A small-molecule ligand and the protein it binds are described below.
Small molecule (SMILES): CC(=O)N[C@@H]1[C@@H](O)[C@H](O)[C@@H](CO)O[C@H]1O

Binding-site contacts:
Ligand atom C1 contacts residue THR626 of chain 1.C at 3.8 Å.
Ligand atom C8 contacts residue LEU570 of chain 1.C at 4.3 Å (hydrophobic).
Ligand atom O7 contacts residue ASN624 of chain 1.C at 2.8 Å (h-bond).
Ligand atom C5 contacts residue THR626 of chain 1.C at 4.4 Å.
Ligand atom C8 contacts residue ASN624 of chain 1.C at 4.3 Å.
Ligand atom C8 contacts residue THR568 of chain 1.C at 4.5 Å.
Ligand atom C4 contacts residue ASN624 of chain 1.C at 4.3 Å.
Ligand atom C8 contacts residue PRO566 of chain 1.C at 3.5 Å (hydrophobic).
Ligand atom O5 contacts residue ASN624 of chain 1.C at 2.4 Å (h-bond).
Ligand atom C5 contacts residue ASN624 of chain 1.C at 3.7 Å.
Ligand atom C7 contacts residue LEU570 of chain 1.C at 4.2 Å (hydrophobic).
Ligand atom N2 contacts residue ILE690 of chain 1.C at 4.0 Å.
Ligand atom C2 contacts residue ASN624 of chain 1.C at 2.5 Å.
Ligand atom N2 contacts residue ASN624 of chain 1.C at 2.9 Å (h-bond).
Ligand atom O5 contacts residue THR626 of chain 1.C at 4.0 Å.
Ligand atom C1 contacts residue ASN624 of chain 1.C at 1.4 Å.
Ligand atom C8 contacts residue ILE690 of chain 1.C at 3.9 Å (hydrophobic).
Ligand atom O7 contacts residue LEU570 of chain 1.C at 3.3 Å (h-bond).
Ligand atom C3 contacts residue ASN624 of chain 1.C at 3.8 Å.
Ligand atom O7 contacts residue SER569 of chain 1.C at 3.7 Å.
Ligand atom C7 contacts residue ASN624 of chain 1.C at 3.0 Å.

Sequence of chain 1.C:
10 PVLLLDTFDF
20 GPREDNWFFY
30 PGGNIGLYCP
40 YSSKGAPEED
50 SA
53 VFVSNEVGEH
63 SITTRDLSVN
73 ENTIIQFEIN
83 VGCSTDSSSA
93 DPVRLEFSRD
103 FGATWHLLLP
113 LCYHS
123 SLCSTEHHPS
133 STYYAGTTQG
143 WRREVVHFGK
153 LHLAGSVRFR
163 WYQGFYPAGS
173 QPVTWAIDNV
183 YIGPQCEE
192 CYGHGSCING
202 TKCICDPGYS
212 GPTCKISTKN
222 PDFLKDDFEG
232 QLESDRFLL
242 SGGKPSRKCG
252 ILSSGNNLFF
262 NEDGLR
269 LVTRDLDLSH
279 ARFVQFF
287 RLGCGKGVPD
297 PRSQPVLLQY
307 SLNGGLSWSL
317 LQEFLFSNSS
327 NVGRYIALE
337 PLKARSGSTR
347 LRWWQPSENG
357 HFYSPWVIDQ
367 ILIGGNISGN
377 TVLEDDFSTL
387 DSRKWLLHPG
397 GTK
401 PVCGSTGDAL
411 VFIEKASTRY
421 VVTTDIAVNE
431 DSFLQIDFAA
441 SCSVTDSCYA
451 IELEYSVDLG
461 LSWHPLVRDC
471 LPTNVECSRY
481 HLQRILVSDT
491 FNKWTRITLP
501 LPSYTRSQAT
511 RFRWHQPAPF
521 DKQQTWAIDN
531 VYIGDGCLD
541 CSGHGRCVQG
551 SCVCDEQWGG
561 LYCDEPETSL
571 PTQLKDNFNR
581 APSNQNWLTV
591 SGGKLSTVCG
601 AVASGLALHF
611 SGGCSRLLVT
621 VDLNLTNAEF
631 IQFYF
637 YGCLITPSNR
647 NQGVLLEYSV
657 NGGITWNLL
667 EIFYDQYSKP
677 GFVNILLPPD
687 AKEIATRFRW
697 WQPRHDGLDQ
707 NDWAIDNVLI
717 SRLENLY